Binding-site contacts:
Ligand atom O12 contacts residue SER574 of chain 1.A at 2.2 Å (h-bond).
Ligand atom O17 contacts residue ARG379 of chain 1.A at 2.8 Å (salt-bridge).
Ligand atom O18 contacts residue PHE347 of chain 1.A at 3.1 Å (h-bond).
Ligand atom O14 contacts residue ASN638 of chain 1.A at 2.9 Å (h-bond).
Ligand atom O1 contacts residue SER574 of chain 1.A at 3.6 Å.
Ligand atom C2 contacts residue PHE572 of chain 1.A at 3.4 Å (hydrophobic).
Ligand atom N4 contacts residue COA1 of chain 1.N at 3.4 Å (h-bond).
Ligand atom C25 contacts residue ARG379 of chain 1.A at 3.5 Å.
Ligand atom C3 contacts residue PHE572 of chain 1.A at 3.7 Å (hydrophobic).
Ligand atom C12 contacts residue ILE970 of chain 1.C at 3.6 Å (hydrophobic).
Ligand atom N4 contacts residue ILE973 of chain 1.C at 2.9 Å (h-bond).
Ligand atom S contacts residue VAL626 of chain 1.A at 3.7 Å.
Ligand atom P2 contacts residue SER574 of chain 1.A at 3.6 Å.
Ligand atom O12 contacts residue ARG576 of chain 1.A at 3.0 Å (salt-bridge).
Ligand atom N1 contacts residue LEU1021 of chain 1.C at 3.4 Å.
Ligand atom O20 contacts residue THR348 of chain 1.A at 3.3 Å.
Ligand atom O20 contacts residue GLY309 of chain 1.A at 3.3 Å (h-bond).
Ligand atom O3 contacts residue LYS1018 of chain 1.C at 3.6 Å (salt-bridge).
Ligand atom O19 contacts residue ASN346 of chain 1.A at 3.1 Å (h-bond).
Ligand atom O11 contacts residue LYS964 of chain 1.C at 2.9 Å (salt-bridge).
Ligand atom N contacts residue LEU1021 of chain 1.C at 3.6 Å.
Ligand atom O18 contacts residue ASN346 of chain 1.A at 3.4 Å (h-bond).
Ligand atom O11 contacts residue ARG576 of chain 1.A at 3.4 Å (salt-bridge).
Ligand atom N1 contacts residue LEU969 of chain 1.C at 3.7 Å.
Ligand atom N3 contacts residue ILE970 of chain 1.C at 3.1 Å (h-bond).
Ligand atom O7 contacts residue LEU1021 of chain 1.C at 3.2 Å.
Ligand atom O10 contacts residue LYS964 of chain 1.C at 3.4 Å.
Ligand atom C2 contacts residue GLN505 of chain 1.A at 3.4 Å.
Ligand atom O11 contacts residue LYS1017 of chain 1.C at 3.0 Å (salt-bridge).
Ligand atom P2 contacts residue SER577 of chain 1.A at 3.5 Å.
Ligand atom O16 contacts residue ARG379 of chain 1.A at 3.2 Å (salt-bridge).
Ligand atom O16 contacts residue THR348 of chain 1.A at 3.2 Å.
Ligand atom C18 contacts residue ILE597 of chain 1.A at 3.6 Å (hydrophobic).
Ligand atom C contacts residue ALA573 of chain 1.A at 3.4 Å (hydrophobic).
Ligand atom C10 contacts residue LEU969 of chain 1.C at 3.5 Å (hydrophobic).
Ligand atom O16 contacts residue SER308 of chain 1.A at 3.6 Å.
Ligand atom O8 contacts residue PHE533 of chain 1.A at 3.2 Å.
Ligand atom O10 contacts residue SER577 of chain 1.A at 2.4 Å (h-bond).
Ligand atom N6 contacts residue ILE597 of chain 1.A at 3.4 Å.
Ligand atom O18 contacts residue THR348 of chain 1.A at 3.2 Å.

Sequence of chain 1.C:
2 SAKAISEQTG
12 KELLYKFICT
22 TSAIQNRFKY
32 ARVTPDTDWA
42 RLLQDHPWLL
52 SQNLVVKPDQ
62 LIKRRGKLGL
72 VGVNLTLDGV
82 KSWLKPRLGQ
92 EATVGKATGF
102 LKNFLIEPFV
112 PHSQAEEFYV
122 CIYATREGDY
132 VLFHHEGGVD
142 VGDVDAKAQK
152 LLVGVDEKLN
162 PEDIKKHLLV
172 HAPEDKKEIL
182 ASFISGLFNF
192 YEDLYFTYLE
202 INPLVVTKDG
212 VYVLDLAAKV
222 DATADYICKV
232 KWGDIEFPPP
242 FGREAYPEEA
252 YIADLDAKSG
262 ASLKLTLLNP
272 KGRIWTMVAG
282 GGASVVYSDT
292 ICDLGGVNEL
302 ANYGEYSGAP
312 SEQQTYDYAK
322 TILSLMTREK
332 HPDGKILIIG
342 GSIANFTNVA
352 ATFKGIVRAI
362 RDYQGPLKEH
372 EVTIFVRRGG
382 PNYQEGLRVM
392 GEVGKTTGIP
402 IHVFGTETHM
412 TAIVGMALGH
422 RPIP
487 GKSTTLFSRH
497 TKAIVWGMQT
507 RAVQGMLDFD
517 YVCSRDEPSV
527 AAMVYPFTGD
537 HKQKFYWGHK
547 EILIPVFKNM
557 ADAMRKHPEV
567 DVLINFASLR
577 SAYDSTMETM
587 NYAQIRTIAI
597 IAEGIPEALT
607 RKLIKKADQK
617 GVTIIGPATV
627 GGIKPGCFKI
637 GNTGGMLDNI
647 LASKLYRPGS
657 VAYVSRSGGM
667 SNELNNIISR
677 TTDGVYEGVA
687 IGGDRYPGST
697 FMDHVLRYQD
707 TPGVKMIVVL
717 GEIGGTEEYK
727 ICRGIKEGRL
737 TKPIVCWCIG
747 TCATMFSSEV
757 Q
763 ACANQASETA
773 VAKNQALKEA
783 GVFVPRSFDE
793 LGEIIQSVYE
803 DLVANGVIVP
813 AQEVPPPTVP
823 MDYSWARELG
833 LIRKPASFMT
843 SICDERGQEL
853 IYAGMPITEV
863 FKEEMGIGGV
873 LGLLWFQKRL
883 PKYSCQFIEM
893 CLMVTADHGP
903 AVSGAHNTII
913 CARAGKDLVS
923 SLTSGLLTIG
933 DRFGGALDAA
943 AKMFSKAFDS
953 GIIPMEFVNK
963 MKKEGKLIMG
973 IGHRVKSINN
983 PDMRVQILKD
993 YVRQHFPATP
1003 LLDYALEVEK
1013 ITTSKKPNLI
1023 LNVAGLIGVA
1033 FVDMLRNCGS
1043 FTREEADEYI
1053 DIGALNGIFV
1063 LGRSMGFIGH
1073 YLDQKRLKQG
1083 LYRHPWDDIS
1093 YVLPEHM

Sequence of chain 1.A:
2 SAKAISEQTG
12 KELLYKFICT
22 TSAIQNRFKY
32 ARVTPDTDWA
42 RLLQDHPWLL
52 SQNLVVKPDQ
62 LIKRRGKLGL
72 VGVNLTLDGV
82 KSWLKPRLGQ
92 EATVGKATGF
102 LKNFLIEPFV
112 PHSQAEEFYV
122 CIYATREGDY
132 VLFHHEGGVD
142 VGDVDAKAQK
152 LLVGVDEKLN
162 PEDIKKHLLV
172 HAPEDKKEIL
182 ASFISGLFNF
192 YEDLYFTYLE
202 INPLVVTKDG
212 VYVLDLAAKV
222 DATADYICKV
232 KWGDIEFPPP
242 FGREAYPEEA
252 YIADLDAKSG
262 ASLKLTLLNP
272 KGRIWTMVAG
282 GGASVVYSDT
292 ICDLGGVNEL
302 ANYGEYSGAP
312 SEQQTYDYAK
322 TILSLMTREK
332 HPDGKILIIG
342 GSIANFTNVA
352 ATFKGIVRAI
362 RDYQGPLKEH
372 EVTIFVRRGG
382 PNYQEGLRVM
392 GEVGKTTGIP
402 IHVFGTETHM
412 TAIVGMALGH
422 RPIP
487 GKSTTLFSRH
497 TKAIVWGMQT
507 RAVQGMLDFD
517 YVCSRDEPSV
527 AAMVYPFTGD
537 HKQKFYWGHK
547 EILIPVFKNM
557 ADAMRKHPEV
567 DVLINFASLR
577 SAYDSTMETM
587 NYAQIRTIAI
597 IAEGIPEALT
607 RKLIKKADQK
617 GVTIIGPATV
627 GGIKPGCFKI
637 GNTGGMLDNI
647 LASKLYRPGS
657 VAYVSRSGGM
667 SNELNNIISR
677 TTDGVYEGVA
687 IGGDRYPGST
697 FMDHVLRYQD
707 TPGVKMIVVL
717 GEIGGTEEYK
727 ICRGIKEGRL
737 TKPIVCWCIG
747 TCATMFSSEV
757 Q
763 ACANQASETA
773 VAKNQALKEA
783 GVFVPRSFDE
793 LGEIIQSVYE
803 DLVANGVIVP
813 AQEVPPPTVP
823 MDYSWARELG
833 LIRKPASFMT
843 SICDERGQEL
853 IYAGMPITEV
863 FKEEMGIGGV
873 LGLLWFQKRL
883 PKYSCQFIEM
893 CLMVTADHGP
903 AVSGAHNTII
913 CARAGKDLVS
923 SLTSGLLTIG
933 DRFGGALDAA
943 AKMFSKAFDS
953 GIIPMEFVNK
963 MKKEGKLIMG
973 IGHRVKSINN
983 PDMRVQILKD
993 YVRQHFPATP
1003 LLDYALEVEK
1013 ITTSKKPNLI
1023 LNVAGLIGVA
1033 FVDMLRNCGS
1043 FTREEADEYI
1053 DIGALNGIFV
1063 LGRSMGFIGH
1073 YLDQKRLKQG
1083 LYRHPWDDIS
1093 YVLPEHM

This small molecule binds to this protein.
Small molecule (SMILES): CC(C)(COP(=O)(O)OP(=O)(O)OC[C@H]1O[C@@H](n2cnc3c(N)ncnc32)[C@H](O)[C@@H]1OP(=O)(O)O)[C@@H](O)C(=O)NCCC(=O)NCCSC(=O)C[C@@](O)(CC(=O)O)C(=O)O